A protein and the small-molecule ligand that binds it are described below.
Small molecule (SMILES): CC(=O)N[C@@H]1[C@@H](O)[C@H](O)[C@@H](CO)O[C@H]1O

Binding-site contacts:
Ligand atom C3 contacts residue ASN118 of chain 3.A at 3.8 Å.
Ligand atom O5 contacts residue ASN118 of chain 3.A at 2.4 Å (h-bond).
Ligand atom O6 contacts residue ASN118 of chain 3.A at 4.2 Å.
Ligand atom C1 contacts residue THR89 of chain 3.A at 4.2 Å.
Ligand atom N2 contacts residue TYR90 of chain 3.A at 4.4 Å.
Ligand atom O6 contacts residue PHE119 of chain 3.A at 2.8 Å (h-bond).
Ligand atom O6 contacts residue THR120 of chain 3.A at 3.6 Å (h-bond).
Ligand atom O6 contacts residue THR89 of chain 3.A at 3.9 Å.
Ligand atom C5 contacts residue ASN118 of chain 3.A at 3.6 Å.
Ligand atom N2 contacts residue ASN118 of chain 3.A at 2.9 Å (h-bond).
Ligand atom O5 contacts residue PHE119 of chain 3.A at 3.9 Å.
Ligand atom C8 contacts residue ASP67 of chain 3.A at 3.7 Å.
Ligand atom O5 contacts residue THR120 of chain 3.A at 3.4 Å (h-bond).
Ligand atom C4 contacts residue ASN118 of chain 3.A at 4.2 Å.
Ligand atom C8 contacts residue SER66 of chain 3.A at 3.6 Å.
Ligand atom C8 contacts residue ASN118 of chain 3.A at 3.7 Å.
Ligand atom C5 contacts residue THR120 of chain 3.A at 4.2 Å.
Ligand atom C2 contacts residue ASN118 of chain 3.A at 2.5 Å.
Ligand atom C7 contacts residue ASN118 of chain 3.A at 3.8 Å.
Ligand atom C1 contacts residue ASN118 of chain 3.A at 1.4 Å.
Ligand atom C6 contacts residue PHE119 of chain 3.A at 4.0 Å (hydrophobic).
Ligand atom C1 contacts residue SER66 of chain 3.A at 4.5 Å.
Ligand atom C6 contacts residue THR120 of chain 3.A at 3.8 Å.
Ligand atom O5 contacts residue THR89 of chain 3.A at 4.5 Å.

Sequence of chain 3.A:
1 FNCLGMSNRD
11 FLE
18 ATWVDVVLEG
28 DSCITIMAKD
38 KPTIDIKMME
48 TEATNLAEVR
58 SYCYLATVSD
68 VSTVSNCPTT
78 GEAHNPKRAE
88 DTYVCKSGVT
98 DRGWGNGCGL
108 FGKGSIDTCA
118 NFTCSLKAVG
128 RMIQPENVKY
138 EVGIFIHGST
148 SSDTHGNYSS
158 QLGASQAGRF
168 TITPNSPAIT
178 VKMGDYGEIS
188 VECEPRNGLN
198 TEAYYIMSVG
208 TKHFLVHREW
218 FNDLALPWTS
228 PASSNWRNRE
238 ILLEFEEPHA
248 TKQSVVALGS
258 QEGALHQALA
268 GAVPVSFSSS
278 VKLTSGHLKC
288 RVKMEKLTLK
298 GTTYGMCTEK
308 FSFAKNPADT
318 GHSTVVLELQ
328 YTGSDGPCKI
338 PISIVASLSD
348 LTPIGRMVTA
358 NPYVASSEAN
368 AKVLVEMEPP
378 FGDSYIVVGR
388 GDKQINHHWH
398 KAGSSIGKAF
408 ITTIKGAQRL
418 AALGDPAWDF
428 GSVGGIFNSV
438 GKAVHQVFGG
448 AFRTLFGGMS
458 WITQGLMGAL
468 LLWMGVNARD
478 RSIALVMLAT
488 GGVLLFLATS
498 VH